Binding-site contacts:
Ligand atom O7 contacts residue ASN65 of chain 1.A at 3.9 Å.
Ligand atom C3 contacts residue TRP357 of chain 1.A at 3.7 Å (hydrophobic).
Ligand atom C2 contacts residue ASN65 of chain 1.A at 2.2 Å.
Ligand atom O5 contacts residue TRP357 of chain 1.A at 4.3 Å.
Ligand atom C5 contacts residue TRP357 of chain 1.A at 4.1 Å (hydrophobic).
Ligand atom O5 contacts residue ASN65 of chain 1.A at 2.4 Å (h-bond).
Ligand atom O4 contacts residue TRP357 of chain 1.A at 4.0 Å.
Ligand atom O3 contacts residue TRP357 of chain 1.A at 4.4 Å.
Ligand atom N2 contacts residue TRP357 of chain 1.A at 3.2 Å.
Ligand atom C8 contacts residue ASN65 of chain 1.A at 4.5 Å.
Ligand atom C4 contacts residue TRP357 of chain 1.A at 4.4 Å (hydrophobic).
Ligand atom C7 contacts residue TRP357 of chain 1.A at 3.9 Å (hydrophobic).
Ligand atom C1 contacts residue ASN65 of chain 1.A at 1.4 Å.
Ligand atom C7 contacts residue ASN65 of chain 1.A at 3.5 Å.
Ligand atom C8 contacts residue TRP357 of chain 1.A at 3.6 Å (hydrophobic).
Ligand atom C3 contacts residue ASN65 of chain 1.A at 3.6 Å.
Ligand atom N2 contacts residue ASN65 of chain 1.A at 2.7 Å (h-bond).
Ligand atom C1 contacts residue TRP357 of chain 1.A at 3.6 Å (hydrophobic).
Ligand atom C4 contacts residue ASN65 of chain 1.A at 4.1 Å.
Ligand atom C2 contacts residue TRP357 of chain 1.A at 4.0 Å (hydrophobic).
Ligand atom C5 contacts residue ASN65 of chain 1.A at 3.6 Å.

This protein binds this small molecule.
Small molecule (SMILES): CC(=O)N[C@@H]1[C@@H](O)[C@H](O)[C@@H](CO)O[C@H]1O

Sequence of chain 1.A:
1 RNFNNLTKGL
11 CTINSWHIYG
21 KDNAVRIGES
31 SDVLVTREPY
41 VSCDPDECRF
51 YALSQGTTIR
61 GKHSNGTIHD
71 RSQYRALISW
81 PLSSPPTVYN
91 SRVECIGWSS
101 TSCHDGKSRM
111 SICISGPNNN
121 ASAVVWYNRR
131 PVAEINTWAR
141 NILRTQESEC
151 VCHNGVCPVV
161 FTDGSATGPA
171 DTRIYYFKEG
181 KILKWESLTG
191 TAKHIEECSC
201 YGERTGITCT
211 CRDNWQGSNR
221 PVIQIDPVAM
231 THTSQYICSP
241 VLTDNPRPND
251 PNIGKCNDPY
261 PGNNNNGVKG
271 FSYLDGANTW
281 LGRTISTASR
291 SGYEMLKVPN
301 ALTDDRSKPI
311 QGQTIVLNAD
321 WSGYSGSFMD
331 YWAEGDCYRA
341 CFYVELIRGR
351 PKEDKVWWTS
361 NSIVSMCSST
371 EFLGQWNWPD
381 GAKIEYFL